The small molecule below binds the protein below.
Small molecule (SMILES): Cn1cnc(Cn2c(=O)nc(Nc3cc4cn(C)nc4cc3Cl)n(Cc3cc(F)c(F)cc3F)c2=O)n1

Sequence of chain 1.A:
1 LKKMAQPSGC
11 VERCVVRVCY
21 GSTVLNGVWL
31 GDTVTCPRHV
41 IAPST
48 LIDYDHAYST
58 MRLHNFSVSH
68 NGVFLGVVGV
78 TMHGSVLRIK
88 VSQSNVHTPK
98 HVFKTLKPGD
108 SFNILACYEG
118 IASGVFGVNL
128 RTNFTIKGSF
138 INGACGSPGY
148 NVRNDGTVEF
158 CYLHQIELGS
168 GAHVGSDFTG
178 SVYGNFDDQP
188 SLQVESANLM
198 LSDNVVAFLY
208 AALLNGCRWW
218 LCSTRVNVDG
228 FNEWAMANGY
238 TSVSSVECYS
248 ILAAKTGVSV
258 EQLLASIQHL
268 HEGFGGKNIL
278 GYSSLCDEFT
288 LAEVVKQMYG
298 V

Binding-site contacts:
Ligand atom C01 contacts residue GLU164 of chain 1.A at 3.6 Å.
Ligand atom C32 contacts residue GLN162 of chain 1.A at 3.6 Å.
Ligand atom CL2 contacts residue HIS39 of chain 1.A at 3.6 Å.
Ligand atom C35 contacts residue GLN162 of chain 1.A at 3.7 Å.
Ligand atom C21 contacts residue THR23 of chain 1.A at 3.6 Å.
Ligand atom N37 contacts residue ASN139 of chain 1.A at 3.7 Å.
Ligand atom C32 contacts residue HIS39 of chain 1.A at 3.4 Å.
Ligand atom C30 contacts residue ILE163 of chain 1.A at 3.5 Å (hydrophobic).
Ligand atom N02 contacts residue GLU164 of chain 1.A at 3.6 Å.
Ligand atom F31 contacts residue ASP185 of chain 1.A at 2.9 Å.
Ligand atom N19 contacts residue VAL24 of chain 1.A at 3.0 Å (h-bond).
Ligand atom F33 contacts residue HIS39 of chain 1.A at 3.3 Å.
Ligand atom N04 contacts residue PHE137 of chain 1.A at 3.6 Å.
Ligand atom C06 contacts residue HIS161 of chain 1.A at 3.6 Å.
Ligand atom O36 contacts residue GLN162 of chain 1.A at 3.4 Å (h-bond).
Ligand atom CL2 contacts residue CYS142 of chain 1.A at 3.5 Å.
Ligand atom F33 contacts residue CYS142 of chain 1.A at 3.5 Å.
Ligand atom C29 contacts residue HIS39 of chain 1.A at 3.4 Å.
Ligand atom C06 contacts residue GLN162 of chain 1.A at 3.6 Å.
Ligand atom O09 contacts residue GLY140 of chain 1.A at 2.9 Å (h-bond).
Ligand atom C01 contacts residue ASN139 of chain 1.A at 3.7 Å.
Ligand atom C20 contacts residue VAL24 of chain 1.A at 3.5 Å (hydrophobic).
Ligand atom O36 contacts residue ILE163 of chain 1.A at 3.4 Å.
Ligand atom F28 contacts residue PRO187 of chain 1.A at 3.3 Å.
Ligand atom C30 contacts residue HIS39 of chain 1.A at 3.3 Å.
Ligand atom F31 contacts residue TYR51 of chain 1.A at 3.5 Å.
Ligand atom F31 contacts residue HIS39 of chain 1.A at 3.2 Å.
Ligand atom N04 contacts residue HIS161 of chain 1.A at 3.1 Å (h-bond).
Ligand atom F33 contacts residue GLN162 of chain 1.A at 3.4 Å.
Ligand atom C34 contacts residue GLN162 of chain 1.A at 3.4 Å.
Ligand atom F31 contacts residue GLN186 of chain 1.A at 3.7 Å.
Ligand atom C03 contacts residue GLU164 of chain 1.A at 3.1 Å.
Ligand atom C03 contacts residue PHE137 of chain 1.A at 3.3 Å (hydrophobic).
Ligand atom N02 contacts residue ILE138 of chain 1.A at 3.7 Å.
Ligand atom C21 contacts residue VAL24 of chain 1.A at 3.2 Å (hydrophobic).
Ligand atom C18 contacts residue SER22 of chain 1.A at 3.4 Å.
Ligand atom O09 contacts residue CYS142 of chain 1.A at 3.0 Å (h-bond).
Ligand atom C32 contacts residue ILE163 of chain 1.A at 3.5 Å (hydrophobic).
Ligand atom O09 contacts residue ALA141 of chain 1.A at 3.1 Å (h-bond).
Ligand atom O36 contacts residue GLU164 of chain 1.A at 3.6 Å (salt-bridge).